Sequence of chain 1.D:
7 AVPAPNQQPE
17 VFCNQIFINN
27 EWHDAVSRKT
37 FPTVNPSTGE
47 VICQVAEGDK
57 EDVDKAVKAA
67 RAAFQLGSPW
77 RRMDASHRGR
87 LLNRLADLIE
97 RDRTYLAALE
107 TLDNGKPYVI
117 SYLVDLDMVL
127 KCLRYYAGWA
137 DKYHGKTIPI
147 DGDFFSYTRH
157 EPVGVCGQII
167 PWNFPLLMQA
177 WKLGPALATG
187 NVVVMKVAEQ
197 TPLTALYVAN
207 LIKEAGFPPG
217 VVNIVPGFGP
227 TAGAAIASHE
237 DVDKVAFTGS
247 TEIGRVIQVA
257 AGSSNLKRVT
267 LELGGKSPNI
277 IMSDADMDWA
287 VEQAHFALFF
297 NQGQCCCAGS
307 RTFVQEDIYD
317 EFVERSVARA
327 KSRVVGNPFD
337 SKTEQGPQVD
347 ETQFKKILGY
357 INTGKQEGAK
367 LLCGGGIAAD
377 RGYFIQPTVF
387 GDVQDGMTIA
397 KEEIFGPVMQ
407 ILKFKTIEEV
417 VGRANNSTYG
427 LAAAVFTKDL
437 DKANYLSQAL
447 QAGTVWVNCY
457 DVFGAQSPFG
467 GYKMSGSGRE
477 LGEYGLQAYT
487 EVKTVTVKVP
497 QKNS

Binding-site contacts:
Ligand atom C8 contacts residue PHE459 of chain 1.D at 4.2 Å (hydrophobic).
Ligand atom O9 contacts residue CYS302 of chain 1.D at 3.0 Å (h-bond).
Ligand atom C2 contacts residue PHE459 of chain 1.D at 3.5 Å (hydrophobic).
Ligand atom C4 contacts residue PHE459 of chain 1.D at 4.2 Å (hydrophobic).
Ligand atom O9 contacts residue ASN169 of chain 1.D at 3.7 Å.
Ligand atom C6 contacts residue PHE170 of chain 1.D at 4.2 Å (hydrophobic).
Ligand atom C5 contacts residue PHE170 of chain 1.D at 4.0 Å (hydrophobic).
Ligand atom C1 contacts residue PHE170 of chain 1.D at 4.0 Å (hydrophobic).
Ligand atom C2 contacts residue CYS301 of chain 1.D at 4.3 Å (hydrophobic).
Ligand atom C3 contacts residue CYS301 of chain 1.D at 4.0 Å (hydrophobic).
Ligand atom C5 contacts residue MET174 of chain 1.D at 4.1 Å (hydrophobic).
Ligand atom C7 contacts residue PHE459 of chain 1.D at 3.7 Å (hydrophobic).
Ligand atom C10 contacts residue TRP177 of chain 1.D at 4.0 Å (hydrophobic).
Ligand atom C5 contacts residue PHE459 of chain 1.D at 4.3 Å (hydrophobic).
Ligand atom C9 contacts residue CYS303 of chain 1.D at 4.4 Å (hydrophobic).
Ligand atom O9 contacts residue PHE170 of chain 1.D at 3.6 Å.
Ligand atom C2 contacts residue PHE296 of chain 1.D at 4.3 Å (hydrophobic).
Ligand atom C2 contacts residue PHE170 of chain 1.D at 3.7 Å (hydrophobic).
Ligand atom C9 contacts residue PHE170 of chain 1.D at 3.9 Å (hydrophobic).
Ligand atom C3 contacts residue PHE170 of chain 1.D at 3.7 Å (hydrophobic).
Ligand atom C10 contacts residue PHE465 of chain 1.D at 3.9 Å (hydrophobic).
Ligand atom C4 contacts residue CYS303 of chain 1.D at 4.3 Å (hydrophobic).
Ligand atom C7 contacts residue PHE296 of chain 1.D at 4.2 Å (hydrophobic).
Ligand atom C8 contacts residue ASP457 of chain 1.D at 3.9 Å.
Ligand atom C6 contacts residue PHE459 of chain 1.D at 4.0 Å (hydrophobic).
Ligand atom C10 contacts residue CYS302 of chain 1.D at 3.0 Å (hydrophobic).
Ligand atom O9 contacts residue CYS301 of chain 1.D at 3.7 Å.
Ligand atom C3 contacts residue CYS303 of chain 1.D at 3.8 Å (hydrophobic).
Ligand atom C7 contacts residue MET124 of chain 1.D at 3.9 Å (hydrophobic).
Ligand atom C10 contacts residue MET174 of chain 1.D at 4.2 Å (hydrophobic).
Ligand atom C11 contacts residue CYS302 of chain 1.D at 1.8 Å (hydrophobic).
Ligand atom C11 contacts residue PHE465 of chain 1.D at 3.4 Å (hydrophobic).
Ligand atom C2 contacts residue ASP457 of chain 1.D at 4.3 Å.
Ligand atom C8 contacts residue PHE296 of chain 1.D at 3.3 Å (hydrophobic).
Ligand atom C3 contacts residue PHE459 of chain 1.D at 3.9 Å (hydrophobic).
Ligand atom C9 contacts residue CYS302 of chain 1.D at 3.3 Å (hydrophobic).
Ligand atom C4 contacts residue PHE170 of chain 1.D at 3.6 Å (hydrophobic).
Ligand atom C5 contacts residue TRP177 of chain 1.D at 3.9 Å (hydrophobic).
Ligand atom C1 contacts residue PHE459 of chain 1.D at 3.5 Å (hydrophobic).
Ligand atom C6 contacts residue LEU173 of chain 1.D at 3.9 Å (hydrophobic).

A small-molecule ligand and the protein it binds are described below.
Small molecule (SMILES): CCC(=O)c1ccc(CC)cc1